Sequence of chain 47.A:
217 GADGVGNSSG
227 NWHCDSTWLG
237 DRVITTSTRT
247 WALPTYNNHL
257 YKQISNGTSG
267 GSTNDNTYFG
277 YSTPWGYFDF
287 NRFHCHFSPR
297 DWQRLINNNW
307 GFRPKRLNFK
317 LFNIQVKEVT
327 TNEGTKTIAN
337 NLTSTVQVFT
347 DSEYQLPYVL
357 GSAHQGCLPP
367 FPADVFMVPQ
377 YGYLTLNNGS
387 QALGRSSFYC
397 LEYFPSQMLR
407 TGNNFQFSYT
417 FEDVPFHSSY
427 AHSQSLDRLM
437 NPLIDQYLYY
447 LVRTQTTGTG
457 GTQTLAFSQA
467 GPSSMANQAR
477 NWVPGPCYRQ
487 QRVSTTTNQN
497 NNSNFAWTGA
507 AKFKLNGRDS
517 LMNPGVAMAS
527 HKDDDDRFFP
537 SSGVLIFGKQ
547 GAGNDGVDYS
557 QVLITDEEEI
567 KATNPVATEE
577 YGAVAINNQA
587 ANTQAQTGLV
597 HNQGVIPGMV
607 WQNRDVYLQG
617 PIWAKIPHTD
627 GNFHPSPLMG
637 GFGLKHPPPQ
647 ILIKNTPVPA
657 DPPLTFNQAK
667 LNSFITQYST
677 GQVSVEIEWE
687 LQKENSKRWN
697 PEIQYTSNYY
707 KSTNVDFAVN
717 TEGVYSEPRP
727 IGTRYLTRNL

This small molecule binds to this protein.
Small molecule (SMILES): Nc1ncnc2c1ncn2[C@H]1C[C@H](O)[C@@H](COP(=O)(O)O)O1

Sequence of chain 37.A:
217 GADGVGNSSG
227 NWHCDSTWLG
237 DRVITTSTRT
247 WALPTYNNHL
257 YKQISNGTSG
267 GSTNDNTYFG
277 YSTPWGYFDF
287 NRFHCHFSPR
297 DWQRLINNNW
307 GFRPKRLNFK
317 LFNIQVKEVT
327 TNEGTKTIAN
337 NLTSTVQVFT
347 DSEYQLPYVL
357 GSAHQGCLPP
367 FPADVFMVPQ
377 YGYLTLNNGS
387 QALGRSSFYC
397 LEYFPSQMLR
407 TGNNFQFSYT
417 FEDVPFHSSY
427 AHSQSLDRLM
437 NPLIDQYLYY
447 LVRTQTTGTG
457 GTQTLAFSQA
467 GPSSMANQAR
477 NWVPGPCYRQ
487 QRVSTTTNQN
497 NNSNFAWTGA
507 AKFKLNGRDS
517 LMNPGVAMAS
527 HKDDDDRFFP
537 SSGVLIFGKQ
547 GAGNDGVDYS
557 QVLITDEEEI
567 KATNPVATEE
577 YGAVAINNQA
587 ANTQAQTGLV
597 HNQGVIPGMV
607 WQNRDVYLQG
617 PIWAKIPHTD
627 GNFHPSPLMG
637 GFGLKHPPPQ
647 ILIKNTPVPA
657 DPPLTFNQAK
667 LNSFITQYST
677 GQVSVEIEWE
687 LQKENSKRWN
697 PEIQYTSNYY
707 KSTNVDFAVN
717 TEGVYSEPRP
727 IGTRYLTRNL

Binding-site contacts:
Ligand atom C5 contacts residue PRO631 of chain 37.A at 4.2 Å (hydrophobic).
Ligand atom N1 contacts residue PRO631 of chain 37.A at 3.5 Å (h-bond).
Ligand atom C2' contacts residue HIS630 of chain 37.A at 3.2 Å.
Ligand atom C6 contacts residue PRO631 of chain 37.A at 3.9 Å (hydrophobic).
Ligand atom C2 contacts residue GLY639 of chain 37.A at 3.1 Å.
Ligand atom C2 contacts residue VAL420 of chain 37.A at 4.3 Å (hydrophobic).
Ligand atom N6 contacts residue PHE638 of chain 37.A at 3.9 Å.
Ligand atom N6 contacts residue VAL420 of chain 37.A at 4.0 Å.
Ligand atom C2 contacts residue PRO631 of chain 37.A at 3.3 Å (hydrophobic).
Ligand atom C1' contacts residue PRO631 of chain 37.A at 4.3 Å (hydrophobic).
Ligand atom O2P contacts residue ASP626 of chain 47.A at 4.2 Å.
Ligand atom C2 contacts residue PRO421 of chain 37.A at 4.5 Å (hydrophobic).
Ligand atom C1' contacts residue HIS630 of chain 37.A at 4.0 Å.
Ligand atom N6 contacts residue SER632 of chain 37.A at 3.3 Å (h-bond).
Ligand atom C4 contacts residue PRO421 of chain 37.A at 4.3 Å (hydrophobic).
Ligand atom N1 contacts residue PRO421 of chain 37.A at 4.3 Å.
Ligand atom N1 contacts residue VAL420 of chain 37.A at 3.7 Å.
Ligand atom O1P contacts residue LYS641 of chain 47.A at 4.0 Å.
Ligand atom N1 contacts residue PHE638 of chain 37.A at 4.3 Å.
Ligand atom N1 contacts residue GLY639 of chain 37.A at 3.1 Å (h-bond).
Ligand atom N7 contacts residue ASN609 of chain 37.A at 3.8 Å.
Ligand atom C5 contacts residue SER632 of chain 37.A at 4.1 Å.
Ligand atom N9 contacts residue PRO421 of chain 37.A at 4.4 Å.
Ligand atom C6 contacts residue PRO421 of chain 37.A at 4.1 Å (hydrophobic).
Ligand atom N7 contacts residue SER632 of chain 37.A at 4.1 Å.
Ligand atom C3' contacts residue HIS630 of chain 37.A at 4.4 Å.
Ligand atom N7 contacts residue HIS630 of chain 37.A at 4.1 Å.
Ligand atom C5 contacts residue PRO421 of chain 37.A at 4.1 Å (hydrophobic).
Ligand atom N6 contacts residue GLY639 of chain 37.A at 3.6 Å (h-bond).
Ligand atom N3 contacts residue PRO631 of chain 37.A at 3.6 Å.
Ligand atom N6 contacts residue GLY637 of chain 37.A at 3.7 Å.
Ligand atom C4 contacts residue PRO631 of chain 37.A at 4.0 Å (hydrophobic).
Ligand atom C8 contacts residue HIS630 of chain 37.A at 3.3 Å.
Ligand atom N7 contacts residue PRO421 of chain 37.A at 4.2 Å.
Ligand atom N9 contacts residue HIS630 of chain 37.A at 4.2 Å.
Ligand atom N3 contacts residue GLY639 of chain 37.A at 4.3 Å.
Ligand atom C6 contacts residue VAL420 of chain 37.A at 4.0 Å (hydrophobic).
Ligand atom C8 contacts residue PRO421 of chain 37.A at 4.3 Å (hydrophobic).
Ligand atom C6 contacts residue SER632 of chain 37.A at 3.9 Å.
Ligand atom C6 contacts residue GLY639 of chain 37.A at 3.8 Å.